Sequence of chain 1.C:
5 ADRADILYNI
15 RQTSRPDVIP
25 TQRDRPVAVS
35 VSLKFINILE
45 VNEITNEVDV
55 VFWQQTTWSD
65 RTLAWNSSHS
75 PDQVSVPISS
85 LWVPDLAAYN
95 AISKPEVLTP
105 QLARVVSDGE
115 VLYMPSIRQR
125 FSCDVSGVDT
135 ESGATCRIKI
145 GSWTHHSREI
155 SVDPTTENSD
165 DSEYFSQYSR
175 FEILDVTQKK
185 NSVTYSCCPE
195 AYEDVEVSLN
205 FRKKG

The protein below binds the small molecule below.
Small molecule (SMILES): CC(=O)N[C@@H]1[C@@H](O)[C@H](O)[C@@H](CO)O[C@H]1O

Binding-site contacts:
Ligand atom C1 contacts residue ASN70 of chain 1.C at 1.4 Å.
Ligand atom O5 contacts residue SER72 of chain 1.C at 3.9 Å.
Ligand atom O6 contacts residue HIS73 of chain 1.C at 4.4 Å.
Ligand atom C2 contacts residue ASN70 of chain 1.C at 2.5 Å.
Ligand atom C4 contacts residue ASN70 of chain 1.C at 4.2 Å.
Ligand atom C3 contacts residue ASN70 of chain 1.C at 3.8 Å.
Ligand atom C6 contacts residue HIS73 of chain 1.C at 3.7 Å.
Ligand atom C5 contacts residue ASN70 of chain 1.C at 3.6 Å.
Ligand atom C7 contacts residue ASN70 of chain 1.C at 3.9 Å.
Ligand atom N2 contacts residue ASN70 of chain 1.C at 2.9 Å (h-bond).
Ligand atom C1 contacts residue SER72 of chain 1.C at 3.5 Å.
Ligand atom C5 contacts residue SER72 of chain 1.C at 3.9 Å.
Ligand atom O5 contacts residue ASN70 of chain 1.C at 2.4 Å (h-bond).
Ligand atom O7 contacts residue ASN70 of chain 1.C at 4.4 Å.